Binding-site contacts:
Ligand atom C7 contacts residue ASN87 of chain 19.A at 3.1 Å.
Ligand atom C7 contacts residue ASP85 of chain 19.A at 4.4 Å.
Ligand atom C1 contacts residue SER89 of chain 19.A at 4.5 Å.
Ligand atom O7 contacts residue ASN87 of chain 19.A at 3.0 Å (h-bond).
Ligand atom O6 contacts residue LEU91 of chain 19.A at 4.1 Å.
Ligand atom O7 contacts residue ASP85 of chain 19.A at 3.4 Å (salt-bridge).
Ligand atom C4 contacts residue ASN87 of chain 19.A at 4.2 Å.
Ligand atom C8 contacts residue ASN87 of chain 19.A at 4.3 Å.
Ligand atom C5 contacts residue LEU151 of chain 19.A at 4.1 Å (hydrophobic).
Ligand atom C2 contacts residue ASN87 of chain 19.A at 2.4 Å.
Ligand atom N2 contacts residue ASN87 of chain 19.A at 2.8 Å (h-bond).
Ligand atom C6 contacts residue LEU91 of chain 19.A at 3.7 Å (hydrophobic).
Ligand atom C6 contacts residue LEU151 of chain 19.A at 3.8 Å (hydrophobic).
Ligand atom C3 contacts residue ASN87 of chain 19.A at 3.8 Å.
Ligand atom C5 contacts residue ASN87 of chain 19.A at 3.7 Å.
Ligand atom O4 contacts residue LEU151 of chain 19.A at 4.1 Å.
Ligand atom C1 contacts residue ASN87 of chain 19.A at 1.4 Å.
Ligand atom O5 contacts residue ASN87 of chain 19.A at 2.4 Å (h-bond).

Sequence of chain 19.A:
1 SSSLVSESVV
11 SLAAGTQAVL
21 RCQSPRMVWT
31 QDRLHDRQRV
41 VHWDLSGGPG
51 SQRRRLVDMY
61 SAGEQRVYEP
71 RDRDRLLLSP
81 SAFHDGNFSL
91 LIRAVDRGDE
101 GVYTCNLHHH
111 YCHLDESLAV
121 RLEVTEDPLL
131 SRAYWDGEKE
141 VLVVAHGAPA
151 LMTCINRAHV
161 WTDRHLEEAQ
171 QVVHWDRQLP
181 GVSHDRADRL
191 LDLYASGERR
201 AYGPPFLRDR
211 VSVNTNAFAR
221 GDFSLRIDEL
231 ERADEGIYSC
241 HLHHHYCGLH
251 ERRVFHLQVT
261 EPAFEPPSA

The protein below binds the small molecule below.
Small molecule (SMILES): CC(=O)N[C@@H]1[C@@H](O)[C@H](O)[C@@H](CO)O[C@H]1O